Binding-site contacts:
Ligand atom C1 contacts residue SER294 of chain 4.A at 4.1 Å.
Ligand atom C1 contacts residue THR293 of chain 4.A at 4.2 Å.
Ligand atom N2 contacts residue ASN291 of chain 4.A at 2.9 Å (h-bond).
Ligand atom C8 contacts residue GLU292 of chain 4.A at 3.4 Å.
Ligand atom C4 contacts residue ASN291 of chain 4.A at 4.2 Å.
Ligand atom C7 contacts residue ASN291 of chain 4.A at 3.4 Å.
Ligand atom O5 contacts residue ASN291 of chain 4.A at 2.3 Å (h-bond).
Ligand atom C5 contacts residue SER294 of chain 4.A at 4.4 Å.
Ligand atom C7 contacts residue GLU292 of chain 4.A at 4.5 Å.
Ligand atom C6 contacts residue SER294 of chain 4.A at 4.3 Å.
Ligand atom C1 contacts residue ASN291 of chain 4.A at 1.4 Å.
Ligand atom O5 contacts residue SER294 of chain 4.A at 3.4 Å (h-bond).
Ligand atom C2 contacts residue ASN291 of chain 4.A at 2.4 Å.
Ligand atom O7 contacts residue ASN291 of chain 4.A at 3.5 Å (h-bond).
Ligand atom C8 contacts residue ARG324 of chain 4.A at 3.7 Å.
Ligand atom C7 contacts residue ARG324 of chain 4.A at 3.6 Å.
Ligand atom C5 contacts residue ASN291 of chain 4.A at 3.7 Å.
Ligand atom O7 contacts residue ARG324 of chain 4.A at 2.8 Å (salt-bridge).
Ligand atom C3 contacts residue ASN291 of chain 4.A at 3.8 Å.

This protein binds this small molecule.
Small molecule (SMILES): CC(=O)N[C@@H]1[C@@H](O)[C@H](O)[C@@H](CO)O[C@H]1O

Sequence of chain 4.A:
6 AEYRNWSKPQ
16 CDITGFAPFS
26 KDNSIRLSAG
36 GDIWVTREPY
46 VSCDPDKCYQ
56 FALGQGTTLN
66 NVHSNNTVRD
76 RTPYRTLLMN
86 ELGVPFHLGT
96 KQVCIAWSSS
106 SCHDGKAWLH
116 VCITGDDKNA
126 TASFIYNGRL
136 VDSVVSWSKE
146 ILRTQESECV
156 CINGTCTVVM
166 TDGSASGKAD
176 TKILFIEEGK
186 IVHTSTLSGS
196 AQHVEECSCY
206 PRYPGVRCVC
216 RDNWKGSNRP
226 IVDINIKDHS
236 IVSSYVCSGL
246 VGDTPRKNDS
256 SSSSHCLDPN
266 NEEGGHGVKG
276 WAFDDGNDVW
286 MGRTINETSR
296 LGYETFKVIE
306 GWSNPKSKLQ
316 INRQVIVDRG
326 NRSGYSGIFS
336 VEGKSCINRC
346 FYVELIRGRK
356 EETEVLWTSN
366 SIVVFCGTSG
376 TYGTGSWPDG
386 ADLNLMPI